Binding-site contacts:
Ligand atom N2 contacts residue ASN87 of chain 1.F at 2.9 Å (h-bond).
Ligand atom C1 contacts residue ASN87 of chain 1.F at 1.4 Å.
Ligand atom C7 contacts residue ARG220 of chain 1.F at 3.6 Å.
Ligand atom C2 contacts residue ASN87 of chain 1.F at 2.5 Å.
Ligand atom O5 contacts residue GLU86 of chain 1.F at 3.5 Å.
Ligand atom O3 contacts residue ARG220 of chain 1.F at 4.2 Å.
Ligand atom C8 contacts residue ASN87 of chain 1.F at 4.2 Å.
Ligand atom C8 contacts residue GLU66 of chain 1.F at 3.5 Å.
Ligand atom C7 contacts residue ASN87 of chain 1.F at 2.9 Å.
Ligand atom C2 contacts residue ARG220 of chain 1.F at 3.9 Å.
Ligand atom C5 contacts residue GLU86 of chain 1.F at 4.2 Å.
Ligand atom C5 contacts residue ASN87 of chain 1.F at 3.6 Å.
Ligand atom C7 contacts residue GLU66 of chain 1.F at 4.5 Å.
Ligand atom C8 contacts residue ASN64 of chain 1.F at 4.5 Å.
Ligand atom C3 contacts residue ASN87 of chain 1.F at 3.8 Å.
Ligand atom O6 contacts residue GLU86 of chain 1.F at 3.4 Å.
Ligand atom C4 contacts residue ASN87 of chain 1.F at 4.2 Å.
Ligand atom C8 contacts residue ARG220 of chain 1.F at 4.4 Å.
Ligand atom N2 contacts residue ARG220 of chain 1.F at 3.8 Å.
Ligand atom O7 contacts residue ARG220 of chain 1.F at 3.5 Å (salt-bridge).
Ligand atom O7 contacts residue ASN87 of chain 1.F at 2.4 Å (h-bond).
Ligand atom O7 contacts residue ASN64 of chain 1.F at 4.0 Å.
Ligand atom C8 contacts residue SER136 of chain 1.F at 3.9 Å.
Ligand atom C6 contacts residue GLU86 of chain 1.F at 3.7 Å.
Ligand atom O5 contacts residue ASN87 of chain 1.F at 2.4 Å (h-bond).

The small molecule below binds the protein below.
Small molecule (SMILES): CC(=O)N[C@@H]1[C@@H](O)[C@H](O)[C@@H](CO)O[C@H]1O

Sequence of chain 1.F:
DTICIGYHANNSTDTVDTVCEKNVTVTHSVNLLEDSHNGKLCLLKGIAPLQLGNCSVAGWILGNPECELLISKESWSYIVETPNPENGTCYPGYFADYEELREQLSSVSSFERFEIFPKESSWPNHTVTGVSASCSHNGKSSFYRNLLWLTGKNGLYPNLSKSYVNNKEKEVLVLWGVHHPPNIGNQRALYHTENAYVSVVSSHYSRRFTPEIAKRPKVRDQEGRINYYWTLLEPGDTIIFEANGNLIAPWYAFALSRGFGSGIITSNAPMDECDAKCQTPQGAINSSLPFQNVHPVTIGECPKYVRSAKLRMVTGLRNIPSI